Binding-site contacts:
Ligand atom O contacts residue LYS94 of chain 1.A at 3.0 Å (salt-bridge).
Ligand atom N contacts residue ILE217 of chain 1.A at 3.9 Å.
Ligand atom C contacts residue PHE93 of chain 1.A at 3.3 Å (hydrophobic).
Ligand atom O contacts residue PHE93 of chain 1.A at 2.9 Å.
Ligand atom C contacts residue VAL214 of chain 1.A at 3.2 Å (hydrophobic).
Ligand atom O2P contacts residue ARG180 of chain 1.A at 2.2 Å (salt-bridge).
Ligand atom P contacts residue ARG180 of chain 1.A at 3.7 Å.
Ligand atom N contacts residue ARG92 of chain 1.A at 2.1 Å (salt-bridge).
Ligand atom OG contacts residue VAL214 of chain 1.A at 3.1 Å.
Ligand atom O contacts residue VAL214 of chain 1.A at 3.4 Å.
Ligand atom CA contacts residue ILE217 of chain 1.A at 3.9 Å (hydrophobic).
Ligand atom O contacts residue PHE93 of chain 1.A at 3.1 Å.
Ligand atom CB contacts residue ARG92 of chain 1.A at 3.5 Å.
Ligand atom N contacts residue VAL214 of chain 1.A at 3.0 Å.
Ligand atom C contacts residue ARG92 of chain 1.A at 3.0 Å.
Ligand atom CG1 contacts residue LYS94 of chain 1.A at 4.0 Å.
Ligand atom O contacts residue LYS94 of chain 1.A at 3.6 Å.
Ligand atom CG2 contacts residue ILE217 of chain 1.A at 3.5 Å (hydrophobic).
Ligand atom CA contacts residue ARG92 of chain 1.A at 3.0 Å.
Ligand atom O1P contacts residue ASN213 of chain 1.A at 3.5 Å.
Ligand atom C contacts residue LYS94 of chain 1.A at 3.9 Å.
Ligand atom CB contacts residue VAL214 of chain 1.A at 3.6 Å (hydrophobic).
Ligand atom N contacts residue PHE93 of chain 1.A at 3.5 Å.
Ligand atom O1P contacts residue PRO212 of chain 1.A at 3.5 Å (h-bond).
Ligand atom O1P contacts residue ARG96 of chain 1.A at 3.7 Å.
Ligand atom P contacts residue LYS205 of chain 1.A at 3.8 Å.
Ligand atom O3P contacts residue ARG180 of chain 1.A at 3.7 Å.
Ligand atom CG2 contacts residue ARG180 of chain 1.A at 4.0 Å.
Ligand atom O3P contacts residue ARG96 of chain 1.A at 2.8 Å (salt-bridge).
Ligand atom O2P contacts residue VAL214 of chain 1.A at 3.4 Å.
Ligand atom CA contacts residue VAL214 of chain 1.A at 3.2 Å (hydrophobic).
Ligand atom O1P contacts residue LYS205 of chain 1.A at 2.7 Å (salt-bridge).
Ligand atom N contacts residue PTR216 of chain 1.A at 3.9 Å.
Ligand atom CG1 contacts residue ARG180 of chain 1.A at 3.9 Å.
Ligand atom O3P contacts residue LYS94 of chain 1.A at 3.7 Å.
Ligand atom P contacts residue VAL214 of chain 1.A at 3.9 Å.
Ligand atom O2P contacts residue ASN213 of chain 1.A at 3.6 Å.
Ligand atom C contacts residue PHE93 of chain 1.A at 3.5 Å (hydrophobic).
Ligand atom CA contacts residue VAL214 of chain 1.A at 3.4 Å (hydrophobic).
Ligand atom CA contacts residue PHE93 of chain 1.A at 3.7 Å (hydrophobic).

This protein binds this small molecule.
Small molecule (SMILES): CC(C)[C@H](N)C(=O)N[C@@H](COP(=O)(O)O)C(=O)N[C@@H](C)C(=O)N[C@H](C=O)CCCN=C(N)N

Sequence of chain 1.A:
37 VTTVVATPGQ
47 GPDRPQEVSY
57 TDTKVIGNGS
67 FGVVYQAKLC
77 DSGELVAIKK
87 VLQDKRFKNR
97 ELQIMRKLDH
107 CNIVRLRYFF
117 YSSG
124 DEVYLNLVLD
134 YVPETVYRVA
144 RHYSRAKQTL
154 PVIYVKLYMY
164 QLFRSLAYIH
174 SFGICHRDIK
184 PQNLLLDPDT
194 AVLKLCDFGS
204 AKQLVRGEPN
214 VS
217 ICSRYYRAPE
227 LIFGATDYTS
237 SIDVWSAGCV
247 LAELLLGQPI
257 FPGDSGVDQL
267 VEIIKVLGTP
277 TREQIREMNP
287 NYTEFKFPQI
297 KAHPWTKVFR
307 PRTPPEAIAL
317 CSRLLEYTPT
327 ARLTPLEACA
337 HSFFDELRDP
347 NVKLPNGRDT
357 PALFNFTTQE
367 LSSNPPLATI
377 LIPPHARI